The protein below binds the small molecule below.
Small molecule (SMILES): CC(=O)N[C@@H]1[C@@H](O)[C@H](O)[C@@H](CO)O[C@H]1O

Sequence of chain 2.A:
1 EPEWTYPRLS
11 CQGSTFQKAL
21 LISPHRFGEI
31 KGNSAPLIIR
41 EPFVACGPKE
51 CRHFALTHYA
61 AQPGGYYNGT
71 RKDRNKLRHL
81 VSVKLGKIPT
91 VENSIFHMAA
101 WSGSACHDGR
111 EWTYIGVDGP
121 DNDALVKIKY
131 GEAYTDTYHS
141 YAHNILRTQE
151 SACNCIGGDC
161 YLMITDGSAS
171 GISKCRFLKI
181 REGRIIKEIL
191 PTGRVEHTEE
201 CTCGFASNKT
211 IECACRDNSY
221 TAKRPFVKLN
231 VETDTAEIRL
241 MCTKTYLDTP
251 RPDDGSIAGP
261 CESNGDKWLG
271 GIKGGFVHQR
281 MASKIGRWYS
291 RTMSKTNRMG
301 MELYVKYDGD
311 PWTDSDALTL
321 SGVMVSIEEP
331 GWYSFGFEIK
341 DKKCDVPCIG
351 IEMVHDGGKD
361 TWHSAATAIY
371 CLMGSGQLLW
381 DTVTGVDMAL

Binding-site contacts:
Ligand atom C3 contacts residue ARG8 of chain 2.A at 4.0 Å.
Ligand atom O7 contacts residue LEU9 of chain 2.A at 3.5 Å.
Ligand atom C4 contacts residue PRO7 of chain 2.A at 3.5 Å (hydrophobic).
Ligand atom C7 contacts residue ARG8 of chain 2.A at 4.1 Å.
Ligand atom C7 contacts residue PRO7 of chain 2.A at 3.3 Å (hydrophobic).
Ligand atom C8 contacts residue ARG280 of chain 2.A at 3.7 Å.
Ligand atom O7 contacts residue ASN208 of chain 2.A at 4.5 Å.
Ligand atom O4 contacts residue TYR6 of chain 2.A at 3.5 Å.
Ligand atom C8 contacts residue LEU9 of chain 2.A at 3.6 Å (hydrophobic).
Ligand atom C8 contacts residue PRO7 of chain 2.A at 3.5 Å (hydrophobic).
Ligand atom C5 contacts residue ASN208 of chain 2.A at 3.7 Å.
Ligand atom O4 contacts residue PRO7 of chain 2.A at 2.6 Å (h-bond).
Ligand atom O5 contacts residue ASN208 of chain 2.A at 2.4 Å (h-bond).
Ligand atom C5 contacts residue PRO7 of chain 2.A at 4.3 Å (hydrophobic).
Ligand atom C3 contacts residue PRO7 of chain 2.A at 3.2 Å (hydrophobic).
Ligand atom O7 contacts residue PRO7 of chain 2.A at 4.3 Å.
Ligand atom O5 contacts residue TYR6 of chain 2.A at 4.3 Å.
Ligand atom N2 contacts residue ASN208 of chain 2.A at 2.9 Å (h-bond).
Ligand atom N2 contacts residue ARG8 of chain 2.A at 4.2 Å.
Ligand atom O5 contacts residue PRO7 of chain 2.A at 4.3 Å.
Ligand atom C4 contacts residue ARG8 of chain 2.A at 4.4 Å.
Ligand atom C2 contacts residue PRO7 of chain 2.A at 3.2 Å (hydrophobic).
Ligand atom O4 contacts residue ARG8 of chain 2.A at 3.6 Å.
Ligand atom C3 contacts residue ASN208 of chain 2.A at 3.8 Å.
Ligand atom C7 contacts residue LEU9 of chain 2.A at 3.9 Å (hydrophobic).
Ligand atom C7 contacts residue ASN208 of chain 2.A at 4.0 Å.
Ligand atom C4 contacts residue ASN208 of chain 2.A at 4.2 Å.
Ligand atom C4 contacts residue TYR6 of chain 2.A at 4.4 Å (hydrophobic).
Ligand atom C2 contacts residue ASN208 of chain 2.A at 2.4 Å.
Ligand atom C8 contacts residue ARG8 of chain 2.A at 3.5 Å.
Ligand atom C1 contacts residue ASN208 of chain 2.A at 1.4 Å.
Ligand atom C5 contacts residue TYR6 of chain 2.A at 4.0 Å (hydrophobic).
Ligand atom N2 contacts residue PRO7 of chain 2.A at 2.5 Å (h-bond).
Ligand atom C1 contacts residue PRO7 of chain 2.A at 3.4 Å (hydrophobic).
Ligand atom C1 contacts residue TYR6 of chain 2.A at 4.4 Å (hydrophobic).